Sequence of chain 1.B:
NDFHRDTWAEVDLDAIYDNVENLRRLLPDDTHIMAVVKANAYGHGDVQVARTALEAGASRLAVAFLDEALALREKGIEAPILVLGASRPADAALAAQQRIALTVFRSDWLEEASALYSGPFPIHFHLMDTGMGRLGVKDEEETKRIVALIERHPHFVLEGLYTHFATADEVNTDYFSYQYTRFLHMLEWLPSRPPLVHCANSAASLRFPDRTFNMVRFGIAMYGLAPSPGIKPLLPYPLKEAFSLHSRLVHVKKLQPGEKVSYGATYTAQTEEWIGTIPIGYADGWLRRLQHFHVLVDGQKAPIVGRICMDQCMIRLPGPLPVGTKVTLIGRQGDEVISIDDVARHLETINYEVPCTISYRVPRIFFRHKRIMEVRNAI

The protein below binds the small molecule below.
Small molecule (SMILES): Cc1ncc(COP(=O)(O)O)c(CN[C@@H]2CONC2=O)c1O

Sequence of chain 1.A:
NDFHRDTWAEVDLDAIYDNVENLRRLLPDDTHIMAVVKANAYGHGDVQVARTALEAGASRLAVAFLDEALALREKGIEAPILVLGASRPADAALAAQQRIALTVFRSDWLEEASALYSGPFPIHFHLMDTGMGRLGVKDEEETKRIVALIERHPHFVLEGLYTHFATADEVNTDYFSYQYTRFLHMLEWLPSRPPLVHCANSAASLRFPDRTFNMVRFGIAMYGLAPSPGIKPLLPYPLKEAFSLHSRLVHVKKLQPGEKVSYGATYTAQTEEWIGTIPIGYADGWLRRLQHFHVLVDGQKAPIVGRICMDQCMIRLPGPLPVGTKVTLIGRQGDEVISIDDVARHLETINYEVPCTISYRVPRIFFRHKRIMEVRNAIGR

Binding-site contacts:
Ligand atom OG contacts residue MET311 of chain 1.B at 3.6 Å.
Ligand atom N1 contacts residue ARG218 of chain 1.A at 2.9 Å (salt-bridge).
Ligand atom O3P contacts residue SER203 of chain 1.A at 2.0 Å (h-bond).
Ligand atom C6 contacts residue HIS165 of chain 1.A at 3.6 Å.
Ligand atom ND contacts residue MET311 of chain 1.B at 3.1 Å (h-bond).
Ligand atom O2P contacts residue TYR353 of chain 1.A at 2.7 Å (h-bond).
Ligand atom CA contacts residue TYR264 of chain 1.B at 3.3 Å (hydrophobic).
Ligand atom C6 contacts residue ARG218 of chain 1.A at 3.6 Å.
Ligand atom O contacts residue MET311 of chain 1.B at 3.7 Å.
Ligand atom O3P contacts residue ILE221 of chain 1.A at 3.3 Å (h-bond).
Ligand atom C2 contacts residue HIS165 of chain 1.A at 3.5 Å.
Ligand atom C contacts residue ARG135 of chain 1.A at 3.7 Å.
Ligand atom P contacts residue ILE221 of chain 1.A at 3.6 Å.
Ligand atom C2 contacts residue LEU84 of chain 1.A at 3.7 Å (hydrophobic).
Ligand atom O contacts residue ARG135 of chain 1.A at 2.4 Å (salt-bridge).
Ligand atom OG contacts residue TYR283 of chain 1.B at 2.7 Å (h-bond).
Ligand atom C contacts residue TYR264 of chain 1.B at 3.1 Å (hydrophobic).
Ligand atom CA contacts residue LYS38 of chain 1.A at 2.8 Å.
Ligand atom O3 contacts residue ARG135 of chain 1.A at 3.0 Å (salt-bridge).
Ligand atom C contacts residue MET311 of chain 1.B at 3.4 Å (hydrophobic).
Ligand atom O1P contacts residue TYR42 of chain 1.A at 2.3 Å (h-bond).
Ligand atom N1 contacts residue HIS165 of chain 1.A at 3.4 Å.
Ligand atom C4A contacts residue LYS38 of chain 1.A at 2.3 Å.
Ligand atom O3P contacts residue GLY220 of chain 1.A at 2.8 Å (h-bond).
Ligand atom N contacts residue LYS38 of chain 1.A at 2.5 Å (salt-bridge).
Ligand atom ND contacts residue TYR283 of chain 1.B at 3.4 Å (h-bond).
Ligand atom C2A contacts residue ARG135 of chain 1.A at 3.7 Å.
Ligand atom O contacts residue TYR264 of chain 1.B at 2.9 Å (h-bond).
Ligand atom ND contacts residue TYR264 of chain 1.B at 3.4 Å.
Ligand atom CB contacts residue LYS38 of chain 1.A at 3.0 Å.
Ligand atom N contacts residue TYR264 of chain 1.B at 3.5 Å (h-bond).
Ligand atom O3 contacts residue LYS38 of chain 1.A at 3.4 Å.
Ligand atom O1P contacts residue ILE221 of chain 1.A at 2.7 Å (h-bond).
Ligand atom C4 contacts residue LYS38 of chain 1.A at 3.2 Å.
Ligand atom O1P contacts residue GLY220 of chain 1.A at 3.1 Å.
Ligand atom O4P contacts residue ASN202 of chain 1.A at 3.4 Å.
Ligand atom C4A contacts residue TYR42 of chain 1.A at 3.5 Å (hydrophobic).
Ligand atom C5A contacts residue TYR42 of chain 1.A at 3.3 Å (hydrophobic).
Ligand atom C3 contacts residue LYS38 of chain 1.A at 3.5 Å.
Ligand atom O contacts residue CYS310 of chain 1.B at 3.0 Å.